Sequence of chain 1.B:
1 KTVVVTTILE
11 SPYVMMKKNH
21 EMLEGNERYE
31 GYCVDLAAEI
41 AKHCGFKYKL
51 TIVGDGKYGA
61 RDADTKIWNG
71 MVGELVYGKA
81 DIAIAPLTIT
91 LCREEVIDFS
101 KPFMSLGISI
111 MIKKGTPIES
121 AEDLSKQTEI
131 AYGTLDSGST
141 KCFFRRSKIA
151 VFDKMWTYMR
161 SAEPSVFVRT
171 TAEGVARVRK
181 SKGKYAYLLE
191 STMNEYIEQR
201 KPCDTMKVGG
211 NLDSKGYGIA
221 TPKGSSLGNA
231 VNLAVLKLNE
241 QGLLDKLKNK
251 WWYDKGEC

Binding-site contacts:
Ligand atom CB contacts residue GLU190 of chain 1.B at 4.0 Å.
Ligand atom CA contacts residue SER139 of chain 1.B at 3.2 Å.
Ligand atom CA contacts residue PRO86 of chain 1.B at 4.1 Å (hydrophobic).
Ligand atom OXT contacts residue SER139 of chain 1.B at 4.1 Å.
Ligand atom OXT contacts residue TYR58 of chain 1.B at 3.6 Å.
Ligand atom CA contacts residue TYR58 of chain 1.B at 4.1 Å (hydrophobic).
Ligand atom CB contacts residue LEU135 of chain 1.B at 4.0 Å (hydrophobic).
Ligand atom CA contacts residue GLU190 of chain 1.B at 3.4 Å.
Ligand atom N contacts residue TYR58 of chain 1.B at 4.2 Å.
Ligand atom CD contacts residue GLU190 of chain 1.B at 4.0 Å.
Ligand atom OE2 contacts residue THR140 of chain 1.B at 3.2 Å (h-bond).
Ligand atom O contacts residue SER139 of chain 1.B at 2.9 Å (h-bond).
Ligand atom CA contacts residue THR88 of chain 1.B at 3.4 Å.
Ligand atom CD contacts residue THR140 of chain 1.B at 3.2 Å.
Ligand atom CG contacts residue GLU190 of chain 1.B at 3.5 Å.
Ligand atom OXT contacts residue PRO86 of chain 1.B at 3.7 Å.
Ligand atom OXT contacts residue ARG93 of chain 1.B at 2.8 Å (salt-bridge).
Ligand atom N contacts residue THR88 of chain 1.B at 2.9 Å (h-bond).
Ligand atom N contacts residue TYR217 of chain 1.B at 3.7 Å.
Ligand atom OXT contacts residue LEU87 of chain 1.B at 3.5 Å.
Ligand atom OE2 contacts residue SER139 of chain 1.B at 3.3 Å (h-bond).
Ligand atom OE2 contacts residue LEU135 of chain 1.B at 4.1 Å.
Ligand atom OE1 contacts residue GLU190 of chain 1.B at 3.7 Å.
Ligand atom OE2 contacts residue GLY138 of chain 1.B at 3.6 Å.
Ligand atom C contacts residue TYR58 of chain 1.B at 3.7 Å (hydrophobic).
Ligand atom OXT contacts residue THR88 of chain 1.B at 2.9 Å (h-bond).
Ligand atom CD contacts residue LEU135 of chain 1.B at 4.0 Å (hydrophobic).
Ligand atom N contacts residue PRO86 of chain 1.B at 2.9 Å (h-bond).
Ligand atom O contacts residue GLY138 of chain 1.B at 3.2 Å.
Ligand atom OE1 contacts residue THR140 of chain 1.B at 2.5 Å (h-bond).
Ligand atom CD contacts residue SER139 of chain 1.B at 4.3 Å.
Ligand atom N contacts residue SER139 of chain 1.B at 4.0 Å.
Ligand atom N contacts residue GLU190 of chain 1.B at 2.8 Å (salt-bridge).
Ligand atom C contacts residue SER139 of chain 1.B at 3.4 Å.
Ligand atom C contacts residue THR88 of chain 1.B at 3.6 Å.
Ligand atom CG contacts residue LEU135 of chain 1.B at 3.9 Å (hydrophobic).
Ligand atom O contacts residue TYR58 of chain 1.B at 3.4 Å.
Ligand atom O contacts residue ARG93 of chain 1.B at 2.7 Å (salt-bridge).
Ligand atom CB contacts residue TYR58 of chain 1.B at 3.6 Å (hydrophobic).
Ligand atom C contacts residue ARG93 of chain 1.B at 3.4 Å.

This protein binds this small molecule.
Small molecule (SMILES): N[C@@H](CCC(=O)O)C(=O)O